A small-molecule ligand and the protein it binds are described below.
Small molecule (SMILES): CC(=O)N[C@@H]1[C@@H](O)[C@H](O)[C@@H](CO)O[C@H]1O

Binding-site contacts:
Ligand atom O5 contacts residue ASN86 of chain 2.A at 2.4 Å (h-bond).
Ligand atom O7 contacts residue ASN86 of chain 2.A at 3.5 Å (h-bond).
Ligand atom N2 contacts residue ASN86 of chain 2.A at 2.9 Å (h-bond).
Ligand atom C3 contacts residue ASN86 of chain 2.A at 3.8 Å.
Ligand atom C7 contacts residue ASN86 of chain 2.A at 3.1 Å.
Ligand atom C2 contacts residue ASN86 of chain 2.A at 2.5 Å.
Ligand atom C4 contacts residue ASN86 of chain 2.A at 4.2 Å.
Ligand atom C1 contacts residue ASN86 of chain 2.A at 1.4 Å.
Ligand atom C8 contacts residue ASN86 of chain 2.A at 3.9 Å.
Ligand atom C5 contacts residue ASN86 of chain 2.A at 3.7 Å.

Sequence of chain 2.A:
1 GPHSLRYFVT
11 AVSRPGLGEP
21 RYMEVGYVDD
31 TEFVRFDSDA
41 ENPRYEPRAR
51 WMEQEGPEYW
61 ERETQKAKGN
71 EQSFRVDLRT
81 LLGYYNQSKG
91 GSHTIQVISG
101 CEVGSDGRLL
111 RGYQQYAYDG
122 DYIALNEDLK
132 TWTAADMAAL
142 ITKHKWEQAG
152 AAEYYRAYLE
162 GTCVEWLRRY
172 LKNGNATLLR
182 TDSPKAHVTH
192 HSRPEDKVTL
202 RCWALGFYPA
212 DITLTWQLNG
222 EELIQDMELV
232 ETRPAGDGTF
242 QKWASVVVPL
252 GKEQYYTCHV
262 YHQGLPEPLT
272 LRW